Sequence of chain 1.E:
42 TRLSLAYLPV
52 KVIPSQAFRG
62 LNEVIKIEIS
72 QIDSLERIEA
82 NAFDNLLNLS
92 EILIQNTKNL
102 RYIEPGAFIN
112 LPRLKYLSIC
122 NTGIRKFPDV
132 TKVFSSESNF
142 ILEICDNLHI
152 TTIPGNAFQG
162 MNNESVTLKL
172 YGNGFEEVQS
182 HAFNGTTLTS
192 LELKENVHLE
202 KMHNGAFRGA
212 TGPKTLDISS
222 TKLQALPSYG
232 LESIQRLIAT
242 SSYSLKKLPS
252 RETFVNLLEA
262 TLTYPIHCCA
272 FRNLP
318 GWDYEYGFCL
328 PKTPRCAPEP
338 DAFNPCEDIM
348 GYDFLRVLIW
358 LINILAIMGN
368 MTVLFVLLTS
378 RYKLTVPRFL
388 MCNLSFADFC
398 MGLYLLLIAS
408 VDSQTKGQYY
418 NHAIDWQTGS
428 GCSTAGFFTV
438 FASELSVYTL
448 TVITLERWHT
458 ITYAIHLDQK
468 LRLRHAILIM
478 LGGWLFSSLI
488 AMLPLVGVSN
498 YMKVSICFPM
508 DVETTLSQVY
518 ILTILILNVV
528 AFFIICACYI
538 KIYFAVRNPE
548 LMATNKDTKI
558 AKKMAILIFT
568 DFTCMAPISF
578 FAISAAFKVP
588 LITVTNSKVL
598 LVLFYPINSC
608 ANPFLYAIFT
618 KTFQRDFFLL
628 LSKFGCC

The small molecule below binds the protein below.
Small molecule (SMILES): CC(=O)N[C@@H]1[C@@H](O)[C@H](O)[C@@H](CO)O[C@H]1O

Binding-site contacts:
Ligand atom O5 contacts residue ASN185 of chain 1.E at 2.3 Å (h-bond).
Ligand atom C4 contacts residue ASN185 of chain 1.E at 4.2 Å.
Ligand atom C8 contacts residue HIS182 of chain 1.E at 3.5 Å.
Ligand atom O5 contacts residue GLN160 of chain 1.E at 2.8 Å (h-bond).
Ligand atom C5 contacts residue GLN160 of chain 1.E at 3.6 Å.
Ligand atom C2 contacts residue ASN157 of chain 1.E at 3.5 Å.
Ligand atom N2 contacts residue ASN185 of chain 1.E at 2.9 Å (h-bond).
Ligand atom C1 contacts residue ASN157 of chain 1.E at 3.6 Å.
Ligand atom C8 contacts residue ASN157 of chain 1.E at 4.0 Å.
Ligand atom O6 contacts residue GLN160 of chain 1.E at 2.3 Å (h-bond).
Ligand atom C5 contacts residue ASN185 of chain 1.E at 3.6 Å.
Ligand atom O7 contacts residue ASN157 of chain 1.E at 3.1 Å (h-bond).
Ligand atom C6 contacts residue GLN160 of chain 1.E at 3.1 Å.
Ligand atom C1 contacts residue GLN160 of chain 1.E at 3.9 Å.
Ligand atom C7 contacts residue ASN185 of chain 1.E at 4.0 Å.
Ligand atom C2 contacts residue ASN185 of chain 1.E at 2.5 Å.
Ligand atom C1 contacts residue ASN185 of chain 1.E at 1.4 Å.
Ligand atom N2 contacts residue ASN157 of chain 1.E at 3.2 Å (h-bond).
Ligand atom C3 contacts residue ASN185 of chain 1.E at 3.8 Å.
Ligand atom C7 contacts residue ASN157 of chain 1.E at 3.4 Å.
Ligand atom C7 contacts residue HIS182 of chain 1.E at 4.5 Å.